Sequence of chain 1.A:
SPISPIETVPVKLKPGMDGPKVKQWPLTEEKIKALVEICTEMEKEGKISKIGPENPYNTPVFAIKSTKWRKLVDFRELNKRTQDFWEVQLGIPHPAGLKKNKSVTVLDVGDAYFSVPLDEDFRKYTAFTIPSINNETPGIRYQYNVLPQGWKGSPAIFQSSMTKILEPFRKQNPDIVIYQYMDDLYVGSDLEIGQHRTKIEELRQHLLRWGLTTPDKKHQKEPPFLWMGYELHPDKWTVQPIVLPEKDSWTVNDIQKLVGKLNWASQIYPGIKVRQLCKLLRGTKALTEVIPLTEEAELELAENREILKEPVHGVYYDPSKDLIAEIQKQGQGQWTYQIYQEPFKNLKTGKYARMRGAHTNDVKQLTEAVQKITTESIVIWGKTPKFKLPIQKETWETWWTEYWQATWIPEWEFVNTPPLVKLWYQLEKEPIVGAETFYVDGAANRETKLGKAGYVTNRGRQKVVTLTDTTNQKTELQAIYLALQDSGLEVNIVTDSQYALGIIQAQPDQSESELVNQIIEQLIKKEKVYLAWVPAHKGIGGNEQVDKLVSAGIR

Binding-site contacts:
Ligand atom C4 contacts residue TYR184 of chain 1.A at 3.6 Å (hydrophobic).
Ligand atom CD contacts residue LEU237 of chain 1.A at 3.6 Å (hydrophobic).
Ligand atom C11 contacts residue HIS238 of chain 1.A at 3.9 Å.
Ligand atom C5 contacts residue TYR184 of chain 1.A at 3.5 Å (hydrophobic).
Ligand atom OE contacts residue TYR191 of chain 1.A at 4.0 Å.
Ligand atom C2 contacts residue LEU103 of chain 1.A at 3.7 Å (hydrophobic).
Ligand atom N1 contacts residue LEU103 of chain 1.A at 4.1 Å.
Ligand atom N3 contacts residue LEU103 of chain 1.A at 3.4 Å.
Ligand atom C10 contacts residue VAL109 of chain 1.A at 3.7 Å (hydrophobic).
Ligand atom CC contacts residue VAL182 of chain 1.A at 3.4 Å (hydrophobic).
Ligand atom C12 contacts residue PRO239 of chain 1.A at 3.9 Å (hydrophobic).
Ligand atom C9 contacts residue VAL109 of chain 1.A at 3.8 Å (hydrophobic).
Ligand atom C9 contacts residue TYR191 of chain 1.A at 4.1 Å (hydrophobic).
Ligand atom OE contacts residue LEU237 of chain 1.A at 3.5 Å.
Ligand atom CD contacts residue TRP232 of chain 1.A at 3.5 Å (hydrophobic).
Ligand atom CB contacts residue TYR184 of chain 1.A at 4.0 Å (hydrophobic).
Ligand atom C13 contacts residue LYS104 of chain 1.A at 3.2 Å.
Ligand atom OE contacts residue PHE230 of chain 1.A at 3.6 Å.
Ligand atom N14 contacts residue LYS104 of chain 1.A at 3.8 Å.
Ligand atom CD contacts residue TYR191 of chain 1.A at 3.8 Å (hydrophobic).
Ligand atom CC contacts residue GLY193 of chain 1.A at 3.5 Å.
Ligand atom C12 contacts residue HIS238 of chain 1.A at 3.9 Å.
Ligand atom C12 contacts residue TYR321 of chain 1.A at 3.6 Å (hydrophobic).
Ligand atom N3 contacts residue TYR184 of chain 1.A at 3.9 Å.
Ligand atom C11 contacts residue TYR321 of chain 1.A at 3.9 Å (hydrophobic).
Ligand atom CC contacts residue TYR191 of chain 1.A at 3.9 Å (hydrophobic).
Ligand atom C15 contacts residue LEU103 of chain 1.A at 3.7 Å (hydrophobic).
Ligand atom N8 contacts residue TYR191 of chain 1.A at 3.4 Å.
Ligand atom C5 contacts residue LEU103 of chain 1.A at 4.0 Å (hydrophobic).
Ligand atom C11 contacts residue VAL109 of chain 1.A at 4.1 Å (hydrophobic).
Ligand atom C7 contacts residue TYR191 of chain 1.A at 3.8 Å (hydrophobic).
Ligand atom CB contacts residue VAL182 of chain 1.A at 3.4 Å (hydrophobic).
Ligand atom OE contacts residue VAL109 of chain 1.A at 3.9 Å.
Ligand atom C7 contacts residue LEU103 of chain 1.A at 4.0 Å (hydrophobic).
Ligand atom CB contacts residue TYR191 of chain 1.A at 3.2 Å (hydrophobic).
Ligand atom C4 contacts residue LEU103 of chain 1.A at 3.5 Å (hydrophobic).
Ligand atom C6 contacts residue TYR184 of chain 1.A at 4.0 Å (hydrophobic).
Ligand atom C13 contacts residue LEU103 of chain 1.A at 4.0 Å (hydrophobic).
Ligand atom N14 contacts residue LEU103 of chain 1.A at 3.9 Å.
Ligand atom CC contacts residue VAL192 of chain 1.A at 4.0 Å (hydrophobic).

This protein binds this small molecule.
Small molecule (SMILES): Cc1ccnc2c1NC(=O)c1cccnc1N2C1CC1